Sequence of chain 4.C:
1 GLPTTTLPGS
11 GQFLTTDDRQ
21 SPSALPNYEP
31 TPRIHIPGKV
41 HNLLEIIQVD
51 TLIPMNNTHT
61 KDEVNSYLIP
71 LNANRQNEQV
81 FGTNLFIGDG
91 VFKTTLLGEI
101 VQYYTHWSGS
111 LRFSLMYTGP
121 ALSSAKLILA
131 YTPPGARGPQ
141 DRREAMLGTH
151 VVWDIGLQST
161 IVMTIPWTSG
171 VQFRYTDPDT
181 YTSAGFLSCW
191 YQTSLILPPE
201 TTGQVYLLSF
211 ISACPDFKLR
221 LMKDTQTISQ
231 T

Sequence of chain 3.A:
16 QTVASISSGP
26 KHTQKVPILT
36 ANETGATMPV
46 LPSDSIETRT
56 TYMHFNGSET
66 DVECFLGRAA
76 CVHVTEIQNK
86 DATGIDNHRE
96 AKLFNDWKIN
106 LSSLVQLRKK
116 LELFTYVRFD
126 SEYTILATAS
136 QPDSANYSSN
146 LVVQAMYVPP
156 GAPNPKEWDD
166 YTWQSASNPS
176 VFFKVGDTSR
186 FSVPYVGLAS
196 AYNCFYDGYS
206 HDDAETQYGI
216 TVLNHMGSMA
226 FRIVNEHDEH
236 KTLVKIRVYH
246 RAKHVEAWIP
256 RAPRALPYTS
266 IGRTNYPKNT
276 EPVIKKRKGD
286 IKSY

Binding-site contacts:
Ligand atom C08 contacts residue TYR197 of chain 3.A at 3.9 Å (hydrophobic).
Ligand atom O02 contacts residue MET224 of chain 3.A at 3.5 Å.
Ligand atom C17 contacts residue TYR152 of chain 3.A at 3.8 Å (hydrophobic).
Ligand atom O24 contacts residue TYR152 of chain 3.A at 3.5 Å (h-bond).
Ligand atom O24 contacts residue VAL191 of chain 3.A at 3.1 Å.
Ligand atom C03 contacts residue TYR128 of chain 3.A at 3.7 Å (hydrophobic).
Ligand atom N13 contacts residue TYR197 of chain 3.A at 3.4 Å.
Ligand atom O02 contacts residue TYR128 of chain 3.A at 3.8 Å.
Ligand atom C18 contacts residue TYR152 of chain 3.A at 3.7 Å (hydrophobic).
Ligand atom C09 contacts residue MET221 of chain 3.A at 3.9 Å (hydrophobic).
Ligand atom O16 contacts residue VAL188 of chain 3.A at 3.8 Å.
Ligand atom C19 contacts residue TYR152 of chain 3.A at 3.9 Å (hydrophobic).
Ligand atom C15 contacts residue TYR197 of chain 3.A at 3.8 Å (hydrophobic).
Ligand atom O23 contacts residue VAL191 of chain 3.A at 3.9 Å.
Ligand atom O20 contacts residue PHE186 of chain 3.A at 3.8 Å.
Ligand atom C15 contacts residue SER126 of chain 3.A at 3.5 Å.
Ligand atom C04 contacts residue TYR128 of chain 3.A at 3.4 Å (hydrophobic).
Ligand atom C07 contacts residue TYR128 of chain 3.A at 2.9 Å (hydrophobic).
Ligand atom N22 contacts residue TYR152 of chain 3.A at 3.3 Å (h-bond).
Ligand atom C14 contacts residue LEU106 of chain 3.A at 3.5 Å (hydrophobic).
Ligand atom C10 contacts residue MET221 of chain 3.A at 3.9 Å (hydrophobic).
Ligand atom C01 contacts residue PHE186 of chain 3.A at 2.8 Å (hydrophobic).
Ligand atom N22 contacts residue VAL191 of chain 3.A at 3.9 Å.
Ligand atom C10 contacts residue TYR197 of chain 3.A at 3.7 Å (hydrophobic).
Ligand atom O23 contacts residue LEU221 of chain 4.C at 3.9 Å.
Ligand atom C11 contacts residue TYR197 of chain 3.A at 3.5 Å (hydrophobic).
Ligand atom C05 contacts residue TYR128 of chain 3.A at 3.8 Å (hydrophobic).
Ligand atom N13 contacts residue GOL1 of chain 3.E at 3.7 Å.
Ligand atom C06 contacts residue ILE104 of chain 3.A at 3.5 Å (hydrophobic).
Ligand atom O23 contacts residue TYR152 of chain 3.A at 3.0 Å (h-bond).
Ligand atom C01 contacts residue TYR128 of chain 3.A at 2.9 Å (hydrophobic).
Ligand atom C21 contacts residue TYR152 of chain 3.A at 3.6 Å (hydrophobic).
Ligand atom C06 contacts residue TYR128 of chain 3.A at 3.4 Å (hydrophobic).
Ligand atom C01 contacts residue MET224 of chain 3.A at 3.7 Å (hydrophobic).
Ligand atom O20 contacts residue TYR152 of chain 3.A at 3.7 Å.
Ligand atom C14 contacts residue TYR197 of chain 3.A at 3.7 Å (hydrophobic).
Ligand atom O16 contacts residue TYR128 of chain 3.A at 2.9 Å (h-bond).
Ligand atom C08 contacts residue TYR128 of chain 3.A at 3.3 Å (hydrophobic).
Ligand atom C15 contacts residue TYR128 of chain 3.A at 3.1 Å (hydrophobic).
Ligand atom C12 contacts residue TYR197 of chain 3.A at 3.5 Å (hydrophobic).

Sequence of chain 3.C:
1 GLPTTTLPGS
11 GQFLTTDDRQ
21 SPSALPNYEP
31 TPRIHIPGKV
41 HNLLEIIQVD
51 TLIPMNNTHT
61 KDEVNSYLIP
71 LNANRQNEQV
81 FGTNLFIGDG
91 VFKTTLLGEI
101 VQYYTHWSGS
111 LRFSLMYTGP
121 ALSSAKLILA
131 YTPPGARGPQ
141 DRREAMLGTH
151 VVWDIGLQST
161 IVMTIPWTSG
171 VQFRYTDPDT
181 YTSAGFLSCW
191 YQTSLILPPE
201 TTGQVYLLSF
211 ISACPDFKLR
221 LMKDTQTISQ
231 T

A small-molecule ligand and the protein it binds are described below.
Small molecule (SMILES): COc1cc(CC(=O)c2ccc(C#N)cc2)c([N+](=O)[O-])cc1OC